A small-molecule ligand and the protein it binds are described below.
Small molecule (SMILES): Cc1cc(C(=O)Nc2nc3cccc(C)c3n2[C@@H]2CCCCN(C(=O)C=CCN(C)C)C2)ccn1

Sequence of chain 1.I:
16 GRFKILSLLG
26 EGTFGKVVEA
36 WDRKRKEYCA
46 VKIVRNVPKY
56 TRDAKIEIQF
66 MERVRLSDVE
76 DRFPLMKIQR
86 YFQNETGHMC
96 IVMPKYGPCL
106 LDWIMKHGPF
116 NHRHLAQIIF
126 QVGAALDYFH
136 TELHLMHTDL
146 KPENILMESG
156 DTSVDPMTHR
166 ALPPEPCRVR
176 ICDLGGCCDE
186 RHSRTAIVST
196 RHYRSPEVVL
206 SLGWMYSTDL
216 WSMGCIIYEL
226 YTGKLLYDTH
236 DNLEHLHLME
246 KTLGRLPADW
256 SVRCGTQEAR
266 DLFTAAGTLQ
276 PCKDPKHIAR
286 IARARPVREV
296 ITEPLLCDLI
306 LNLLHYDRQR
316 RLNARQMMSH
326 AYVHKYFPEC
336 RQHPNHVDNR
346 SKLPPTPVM

Binding-site contacts:
Ligand atom C13 contacts residue LEU151 of chain 1.I at 3.5 Å (hydrophobic).
Ligand atom C20 contacts residue LYS100 of chain 1.I at 3.1 Å.
Ligand atom N1 contacts residue CYS104 of chain 1.I at 3.7 Å.
Ligand atom C18 contacts residue LEU151 of chain 1.I at 3.7 Å (hydrophobic).
Ligand atom O1 contacts residue TYR101 of chain 1.I at 3.0 Å (h-bond).
Ligand atom N6 contacts residue GLY102 of chain 1.I at 3.6 Å (h-bond).
Ligand atom N5 contacts residue MET98 of chain 1.I at 3.6 Å.
Ligand atom C8 contacts residue GLY25 of chain 1.I at 3.7 Å.
Ligand atom C3 contacts residue ASP107 of chain 1.I at 3.6 Å.
Ligand atom C24 contacts residue LEU24 of chain 1.I at 3.5 Å (hydrophobic).
Ligand atom C19 contacts residue GLY102 of chain 1.I at 3.6 Å.
Ligand atom C15 contacts residue MET81 of chain 1.I at 3.8 Å (hydrophobic).
Ligand atom O2 contacts residue ASP107 of chain 1.I at 3.7 Å.
Ligand atom C11 contacts residue GLY102 of chain 1.I at 3.7 Å.
Ligand atom C4 contacts residue CYS104 of chain 1.I at 3.0 Å (hydrophobic).
Ligand atom O2 contacts residue CYS104 of chain 1.I at 2.6 Å (h-bond).
Ligand atom C20 contacts residue TYR101 of chain 1.I at 3.4 Å (hydrophobic).
Ligand atom C1 contacts residue ASP107 of chain 1.I at 3.2 Å.
Ligand atom O1 contacts residue ALA45 of chain 1.I at 3.8 Å.
Ligand atom C25 contacts residue GLY102 of chain 1.I at 3.8 Å.
Ligand atom N6 contacts residue LEU24 of chain 1.I at 3.7 Å.
Ligand atom N2 contacts residue LEU151 of chain 1.I at 3.7 Å.
Ligand atom C19 contacts residue LEU24 of chain 1.I at 3.8 Å (hydrophobic).
Ligand atom C2 contacts residue CYS104 of chain 1.I at 2.8 Å (hydrophobic).
Ligand atom C26 contacts residue LEU151 of chain 1.I at 3.7 Å (hydrophobic).
Ligand atom C23 contacts residue PRO103 of chain 1.I at 3.8 Å (hydrophobic).
Ligand atom C27 contacts residue ASP107 of chain 1.I at 3.8 Å.
Ligand atom C12 contacts residue LEU151 of chain 1.I at 3.7 Å (hydrophobic).
Ligand atom C19 contacts residue TYR101 of chain 1.I at 3.5 Å (hydrophobic).
Ligand atom C20 contacts residue LEU24 of chain 1.I at 3.8 Å (hydrophobic).
Ligand atom C2 contacts residue ASP107 of chain 1.I at 3.4 Å.
Ligand atom C15 contacts residue MET98 of chain 1.I at 3.6 Å (hydrophobic).
Ligand atom C3 contacts residue CYS104 of chain 1.I at 1.8 Å (hydrophobic).
Ligand atom C20 contacts residue GLY102 of chain 1.I at 3.8 Å.
Ligand atom N6 contacts residue TYR101 of chain 1.I at 3.1 Å (h-bond).
Ligand atom N1 contacts residue ASP107 of chain 1.I at 2.8 Å (salt-bridge).
Ligand atom C9 contacts residue LEU24 of chain 1.I at 3.8 Å (hydrophobic).
Ligand atom C5 contacts residue CYS104 of chain 1.I at 3.4 Å (hydrophobic).
Ligand atom C4 contacts residue GLU148 of chain 1.I at 3.5 Å.
Ligand atom O2 contacts residue PRO103 of chain 1.I at 3.6 Å.